Binding-site contacts:
Ligand atom O7 contacts residue ASN12 of chain 26.I at 3.7 Å.
Ligand atom N2 contacts residue ASN12 of chain 26.I at 3.8 Å.
Ligand atom C2 contacts residue ASN12 of chain 26.I at 3.2 Å.
Ligand atom C1 contacts residue ASN12 of chain 26.I at 2.1 Å.
Ligand atom O5 contacts residue ASN12 of chain 26.I at 2.6 Å (h-bond).
Ligand atom C5 contacts residue ASN12 of chain 26.I at 4.0 Å.
Ligand atom C7 contacts residue ASN12 of chain 26.I at 3.9 Å.

This protein binds this small molecule.
Small molecule (SMILES): CC(=O)N[C@H]1[C@H](O[C@H]2[C@H](O)[C@@H](NC(C)=O)CO[C@@H]2CO)O[C@H](CO)[C@@H](O)[C@@H]1O

Sequence of chain 26.I:
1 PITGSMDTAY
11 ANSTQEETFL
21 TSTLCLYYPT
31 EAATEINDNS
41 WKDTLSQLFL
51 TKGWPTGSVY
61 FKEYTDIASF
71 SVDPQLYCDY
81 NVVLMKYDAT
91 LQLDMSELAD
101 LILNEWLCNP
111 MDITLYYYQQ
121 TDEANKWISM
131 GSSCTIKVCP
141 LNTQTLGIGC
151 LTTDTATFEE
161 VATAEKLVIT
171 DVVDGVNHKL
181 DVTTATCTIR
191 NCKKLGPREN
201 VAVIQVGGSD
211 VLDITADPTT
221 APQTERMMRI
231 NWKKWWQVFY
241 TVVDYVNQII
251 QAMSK